Binding-site contacts:
Ligand atom NH2 contacts residue TRP320 of chain 1.A at 2.8 Å (h-bond).
Ligand atom NH2 contacts residue TYR321 of chain 1.A at 3.9 Å.
Ligand atom C1 contacts residue HEM1 of chain 1.G at 4.1 Å.
Ligand atom C2 contacts residue HEM1 of chain 1.G at 3.5 Å.
Ligand atom C5 contacts residue HEM1 of chain 1.G at 4.4 Å.
Ligand atom C4 contacts residue VAL300 of chain 1.A at 3.2 Å (hydrophobic).
Ligand atom NE contacts residue GLU325 of chain 1.A at 2.5 Å (salt-bridge).
Ligand atom C1 contacts residue GLU325 of chain 1.A at 3.2 Å.
Ligand atom CZ contacts residue HEM1 of chain 1.G at 3.9 Å.
Ligand atom OH contacts residue PRO298 of chain 1.A at 3.7 Å.
Ligand atom OH contacts residue GLY319 of chain 1.A at 3.2 Å (h-bond).
Ligand atom NH1 contacts residue GLY319 of chain 1.A at 4.4 Å.
Ligand atom CL contacts residue MET303 of chain 1.A at 3.9 Å.
Ligand atom OH contacts residue SER318 of chain 1.A at 4.2 Å.
Ligand atom C6 contacts residue GLU325 of chain 1.A at 3.4 Å.
Ligand atom NH2 contacts residue HEM1 of chain 1.G at 3.5 Å.
Ligand atom C4 contacts residue HEM1 of chain 1.G at 4.0 Å.
Ligand atom C3 contacts residue PHE317 of chain 1.A at 3.8 Å (hydrophobic).
Ligand atom C2 contacts residue VAL300 of chain 1.A at 4.0 Å (hydrophobic).
Ligand atom C6 contacts residue HEM1 of chain 1.G at 4.1 Å.
Ligand atom C3 contacts residue HEM1 of chain 1.G at 3.5 Å.
Ligand atom OH contacts residue HEM1 of chain 1.G at 3.3 Å.
Ligand atom C6 contacts residue VAL300 of chain 1.A at 4.2 Å (hydrophobic).
Ligand atom C3 contacts residue VAL300 of chain 1.A at 3.4 Å (hydrophobic).
Ligand atom C2 contacts residue PHE317 of chain 1.A at 4.3 Å (hydrophobic).
Ligand atom C5 contacts residue VAL300 of chain 1.A at 3.7 Å (hydrophobic).
Ligand atom CL contacts residue HEM1 of chain 1.G at 3.4 Å.
Ligand atom CL contacts residue VAL300 of chain 1.A at 3.7 Å.
Ligand atom NH2 contacts residue PRO298 of chain 1.A at 4.0 Å.
Ligand atom NH1 contacts residue TRP320 of chain 1.A at 4.3 Å.
Ligand atom NH1 contacts residue PRO298 of chain 1.A at 3.9 Å.
Ligand atom NH1 contacts residue HEM1 of chain 1.G at 3.7 Å.
Ligand atom C1 contacts residue VAL300 of chain 1.A at 4.4 Å (hydrophobic).
Ligand atom OH contacts residue TRP320 of chain 1.A at 3.7 Å.
Ligand atom NE contacts residue HEM1 of chain 1.G at 3.9 Å.
Ligand atom CZ contacts residue TRP320 of chain 1.A at 4.0 Å (hydrophobic).
Ligand atom NH2 contacts residue GLU325 of chain 1.A at 2.9 Å (salt-bridge).
Ligand atom CZ contacts residue PRO298 of chain 1.A at 4.0 Å (hydrophobic).
Ligand atom CZ contacts residue GLU325 of chain 1.A at 3.4 Å.
Ligand atom NE contacts residue PRO298 of chain 1.A at 4.4 Å.

This small molecule binds to this protein.
Small molecule (SMILES): N=C(NO)Nc1ccc(Cl)cc1

Sequence of chain 1.A:
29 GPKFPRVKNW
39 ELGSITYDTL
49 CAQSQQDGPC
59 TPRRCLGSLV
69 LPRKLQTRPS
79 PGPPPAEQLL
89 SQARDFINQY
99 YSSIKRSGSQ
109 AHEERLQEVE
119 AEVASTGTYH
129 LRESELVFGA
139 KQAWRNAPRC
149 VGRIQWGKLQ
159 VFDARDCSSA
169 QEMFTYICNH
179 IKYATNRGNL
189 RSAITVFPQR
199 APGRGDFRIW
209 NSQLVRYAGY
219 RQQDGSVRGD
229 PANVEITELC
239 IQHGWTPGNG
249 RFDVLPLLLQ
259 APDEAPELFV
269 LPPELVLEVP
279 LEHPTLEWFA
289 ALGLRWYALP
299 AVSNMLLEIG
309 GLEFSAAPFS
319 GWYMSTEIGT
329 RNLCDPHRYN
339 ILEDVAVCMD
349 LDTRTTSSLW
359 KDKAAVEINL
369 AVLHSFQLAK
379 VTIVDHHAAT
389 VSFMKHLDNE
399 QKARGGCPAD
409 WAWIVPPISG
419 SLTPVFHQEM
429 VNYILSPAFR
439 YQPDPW